Binding-site contacts:
Ligand atom C2' contacts residue DA1 of chain 1.LF at 3.1 Å.
Ligand atom O3' contacts residue DA1 of chain 1.LF at 1.6 Å.
Ligand atom O3' contacts residue PRO205 of chain 1.BB at 4.2 Å.
Ligand atom C5' contacts residue DA1 of chain 1.LF at 4.4 Å.
Ligand atom C4' contacts residue DA1 of chain 1.LF at 3.9 Å.
Ligand atom C5' contacts residue PRO205 of chain 1.BB at 4.5 Å (hydrophobic).
Ligand atom C3' contacts residue DA1 of chain 1.LF at 2.6 Å.
Ligand atom O5' contacts residue DA1 of chain 1.LF at 4.3 Å.

Sequence of chain 1.BB:
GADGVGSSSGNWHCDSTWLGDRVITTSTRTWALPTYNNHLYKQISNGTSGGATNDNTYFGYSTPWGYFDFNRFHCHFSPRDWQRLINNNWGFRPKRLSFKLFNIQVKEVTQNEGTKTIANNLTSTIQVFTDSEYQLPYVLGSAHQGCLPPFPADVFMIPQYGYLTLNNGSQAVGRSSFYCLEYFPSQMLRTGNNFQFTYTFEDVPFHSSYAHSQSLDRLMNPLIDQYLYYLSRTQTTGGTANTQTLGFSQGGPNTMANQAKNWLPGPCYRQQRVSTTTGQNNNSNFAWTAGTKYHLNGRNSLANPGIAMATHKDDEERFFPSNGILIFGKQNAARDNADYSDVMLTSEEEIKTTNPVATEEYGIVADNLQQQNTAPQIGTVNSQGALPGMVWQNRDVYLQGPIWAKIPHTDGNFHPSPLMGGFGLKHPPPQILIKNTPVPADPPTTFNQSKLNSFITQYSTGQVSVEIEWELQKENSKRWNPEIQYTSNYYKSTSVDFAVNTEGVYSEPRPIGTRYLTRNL

The small molecule below binds the protein below.
Small molecule (SMILES): Nc1ccn([C@H]2C[C@H](O)[C@@H](COP(=O)(O)O)O2)c(=O)n1